Binding-site contacts:
Ligand atom C2' contacts residue TYR418 of chain 1.C at 3.4 Å (hydrophobic).
Ligand atom OP1 contacts residue THR254 of chain 1.C at 3.5 Å.
Ligand atom OP1 contacts residue LYS255 of chain 1.C at 3.3 Å (salt-bridge).
Ligand atom O4' contacts residue HIS533 of chain 1.C at 3.4 Å.
Ligand atom OP1 contacts residue ALA262 of chain 1.C at 3.5 Å (h-bond).
Ligand atom C8 contacts residue TYR418 of chain 1.C at 3.0 Å (hydrophobic).
Ligand atom O3' contacts residue VAL532 of chain 1.C at 3.6 Å.
Ligand atom P contacts residue ARG282 of chain 1.C at 3.6 Å.
Ligand atom OP2 contacts residue SER261 of chain 1.C at 3.4 Å.
Ligand atom O4' contacts residue TYR291 of chain 1.C at 3.3 Å (h-bond).
Ligand atom C1' contacts residue TYR418 of chain 1.C at 3.4 Å (hydrophobic).
Ligand atom OP1 contacts residue PRO331 of chain 1.C at 3.6 Å.
Ligand atom O2 contacts residue LYS286 of chain 1.C at 2.8 Å (salt-bridge).
Ligand atom OP2 contacts residue THR254 of chain 1.C at 3.6 Å.
Ligand atom C5 contacts residue TYR418 of chain 1.C at 3.5 Å (hydrophobic).
Ligand atom OP1 contacts residue SER261 of chain 1.C at 3.5 Å (h-bond).
Ligand atom OP1 contacts residue ARG333 of chain 1.C at 2.8 Å (salt-bridge).
Ligand atom OP1 contacts residue ILE332 of chain 1.C at 2.8 Å (h-bond).
Ligand atom C4' contacts residue ILE330 of chain 1.C at 3.5 Å (hydrophobic).
Ligand atom C8 contacts residue ARG319 of chain 1.C at 3.6 Å.
Ligand atom C4' contacts residue VAL532 of chain 1.C at 3.6 Å (hydrophobic).
Ligand atom N3 contacts residue ASN329 of chain 1.C at 3.1 Å (h-bond).
Ligand atom O4' contacts residue LYS286 of chain 1.C at 3.4 Å (salt-bridge).
Ligand atom C5' contacts residue ILE330 of chain 1.C at 3.1 Å (hydrophobic).
Ligand atom OP2 contacts residue ALA262 of chain 1.C at 2.7 Å (h-bond).
Ligand atom C1' contacts residue GLN328 of chain 1.C at 3.5 Å.
Ligand atom N7 contacts residue TYR418 of chain 1.C at 3.4 Å (h-bond).
Ligand atom O3' contacts residue ASP534 of chain 1.C at 2.7 Å (salt-bridge).
Ligand atom O3' contacts residue ARG282 of chain 1.C at 3.2 Å (salt-bridge).
Ligand atom O4' contacts residue ASN329 of chain 1.C at 3.0 Å.
Ligand atom P contacts residue ALA262 of chain 1.C at 3.5 Å.
Ligand atom C4 contacts residue TYR418 of chain 1.C at 3.4 Å (hydrophobic).
Ligand atom C3' contacts residue ASP534 of chain 1.C at 3.4 Å.
Ligand atom N9 contacts residue TYR418 of chain 1.C at 3.0 Å (h-bond).
Ligand atom O3' contacts residue HIS533 of chain 1.C at 3.5 Å.
Ligand atom OP1 contacts residue THR256 of chain 1.C at 3.4 Å (h-bond).
Ligand atom OP1 contacts residue THR260 of chain 1.C at 2.7 Å (h-bond).
Ligand atom C1' contacts residue TYR291 of chain 1.C at 3.3 Å (hydrophobic).
Ligand atom O4' contacts residue LYS286 of chain 1.C at 3.6 Å.
Ligand atom OP1 contacts residue ARG282 of chain 1.C at 2.8 Å (salt-bridge).

Sequence of chain 1.C:
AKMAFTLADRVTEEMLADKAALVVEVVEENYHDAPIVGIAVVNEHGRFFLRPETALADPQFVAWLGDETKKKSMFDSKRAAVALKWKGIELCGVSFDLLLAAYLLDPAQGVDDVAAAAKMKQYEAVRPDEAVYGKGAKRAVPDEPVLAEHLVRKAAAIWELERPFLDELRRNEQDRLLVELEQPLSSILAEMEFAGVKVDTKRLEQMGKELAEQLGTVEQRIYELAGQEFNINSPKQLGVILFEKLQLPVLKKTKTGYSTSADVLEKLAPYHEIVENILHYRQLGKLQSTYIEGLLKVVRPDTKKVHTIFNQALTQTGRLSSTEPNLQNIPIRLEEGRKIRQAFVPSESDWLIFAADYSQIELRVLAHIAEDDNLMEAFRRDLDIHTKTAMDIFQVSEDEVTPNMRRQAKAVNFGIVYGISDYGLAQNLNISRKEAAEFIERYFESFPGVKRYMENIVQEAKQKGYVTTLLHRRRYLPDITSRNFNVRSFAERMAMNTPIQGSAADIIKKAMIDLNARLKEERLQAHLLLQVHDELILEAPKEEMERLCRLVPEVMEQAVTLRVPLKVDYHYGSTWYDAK

A protein and the small-molecule ligand that binds it are described below.
Small molecule (SMILES): Cc1cn([C@H]2C[C@H](O[P](=O)(O)OC[C@H]3O[C@@H](n4ccc(N)nc4=O)C[C@@H]3O[P](=O)(O)OC[C@H]3O[C@@H](n4cnc5c(N)ncnc54)C[C@@H]3O[P](=O)(O)OC[C@H]3O[C@@H](n4cnc5c(=O)nc(N)[nH]c54)C[C@@H]3O[P](=O)(O)OC[C@H]3O[C@@H](n4cnc5c(=O)nc(N)[nH]c54)C[C@@H]3O)[C@@H](CO[P](=O)(O)O[C@H]3C[C@H](n4cnc5c(N)ncnc54)O[C@@H]3CO[P](=O)(O)O[C@H]3C[C@H](n4cnc5c(=O)nc(N)[nH]c54)O[C@@H]3CO[P](=O)(O)O[C@H]3C[C@H](n4ccc(N)nc4=O)O[C@@H]3CO[P](=O)(O)O[C@H]3C[C@H](n4cnc5c(=O)nc(N)[nH]c54)O[C@@H]3CO)O2)c(=O)[nH]c1=O